Sequence of chain 1.C:
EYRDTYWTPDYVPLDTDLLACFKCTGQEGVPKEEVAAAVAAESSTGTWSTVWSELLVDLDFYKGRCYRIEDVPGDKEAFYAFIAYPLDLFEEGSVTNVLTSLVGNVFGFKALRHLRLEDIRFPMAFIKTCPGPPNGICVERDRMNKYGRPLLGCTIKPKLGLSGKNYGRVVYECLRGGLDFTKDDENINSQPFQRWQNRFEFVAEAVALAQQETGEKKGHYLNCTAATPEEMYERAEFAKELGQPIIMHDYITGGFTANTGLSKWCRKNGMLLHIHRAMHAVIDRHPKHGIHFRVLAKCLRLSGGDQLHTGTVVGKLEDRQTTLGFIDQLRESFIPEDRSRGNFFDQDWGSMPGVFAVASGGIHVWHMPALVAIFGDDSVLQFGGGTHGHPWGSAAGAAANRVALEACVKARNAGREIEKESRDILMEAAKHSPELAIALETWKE

Sequence of chain 1.M:
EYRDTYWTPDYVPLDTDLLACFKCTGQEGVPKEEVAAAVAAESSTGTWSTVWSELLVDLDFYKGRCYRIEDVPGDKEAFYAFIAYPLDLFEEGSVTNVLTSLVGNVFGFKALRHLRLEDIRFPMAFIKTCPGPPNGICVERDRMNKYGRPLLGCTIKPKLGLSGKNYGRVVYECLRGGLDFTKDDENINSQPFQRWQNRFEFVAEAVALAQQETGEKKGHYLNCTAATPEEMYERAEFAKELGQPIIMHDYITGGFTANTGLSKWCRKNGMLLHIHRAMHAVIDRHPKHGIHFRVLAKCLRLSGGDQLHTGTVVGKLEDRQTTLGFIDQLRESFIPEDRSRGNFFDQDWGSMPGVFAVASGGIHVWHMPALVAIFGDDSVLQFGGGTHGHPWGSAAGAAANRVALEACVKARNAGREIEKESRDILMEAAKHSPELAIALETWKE

A protein and the small-molecule ligand that binds it are described below.
Small molecule (SMILES): O=C(O)[C@@](O)(COP(=O)(O)O)[C@H](O)[C@H](O)COP(=O)(O)O

Binding-site contacts:
Ligand atom O1 contacts residue SER59 of chain 1.C at 3.9 Å.
Ligand atom O3 contacts residue GLY373 of chain 1.M at 3.9 Å.
Ligand atom O4P contacts residue LYS167 of chain 1.M at 2.7 Å (salt-bridge).
Ligand atom P2 contacts residue GLY395 of chain 1.M at 2.8 Å.
Ligand atom O3P contacts residue GLY396 of chain 1.M at 3.3 Å (h-bond).
Ligand atom O2P contacts residue GLY400 of chain 1.M at 3.3 Å.
Ligand atom C1 contacts residue GLY397 of chain 1.M at 3.9 Å.
Ligand atom O5 contacts residue GLY372 of chain 1.M at 4.1 Å.
Ligand atom O5 contacts residue GLY373 of chain 1.M at 3.1 Å (h-bond).
Ligand atom C5 contacts residue GLY373 of chain 1.M at 3.4 Å.
Ligand atom O5P contacts residue GLY373 of chain 1.M at 3.8 Å.
Ligand atom O5 contacts residue GLY395 of chain 1.M at 3.5 Å (h-bond).
Ligand atom O3 contacts residue GLY396 of chain 1.M at 2.6 Å (h-bond).
Ligand atom P1 contacts residue GLY396 of chain 1.M at 3.6 Å.
Ligand atom O5P contacts residue GLY372 of chain 1.M at 3.4 Å (h-bond).
Ligand atom O4P contacts residue GLY395 of chain 1.M at 3.1 Å.
Ligand atom O3P contacts residue GLY397 of chain 1.M at 4.0 Å.
Ligand atom P2 contacts residue GLY396 of chain 1.M at 3.9 Å.
Ligand atom C3 contacts residue GLY373 of chain 1.M at 3.5 Å.
Ligand atom O6P contacts residue PHE394 of chain 1.M at 2.5 Å.
Ligand atom O3 contacts residue GLY397 of chain 1.M at 3.6 Å (h-bond).
Ligand atom O3P contacts residue TRP454 of chain 1.M at 2.6 Å (h-bond).
Ligand atom O6P contacts residue LYS167 of chain 1.M at 3.9 Å.
Ligand atom P1 contacts residue TRP454 of chain 1.M at 3.3 Å.
Ligand atom O1P contacts residue TRP454 of chain 1.M at 3.0 Å (h-bond).
Ligand atom O6P contacts residue GLY395 of chain 1.M at 1.3 Å (h-bond).
Ligand atom O2P contacts residue SER59 of chain 1.C at 3.6 Å.
Ligand atom O3 contacts residue GLY395 of chain 1.M at 3.7 Å.
Ligand atom O2P contacts residue THR60 of chain 1.C at 3.6 Å.
Ligand atom O5P contacts residue SER371 of chain 1.M at 3.5 Å (h-bond).
Ligand atom O1P contacts residue THR60 of chain 1.C at 4.0 Å.
Ligand atom P2 contacts residue PHE394 of chain 1.M at 4.0 Å.
Ligand atom O6P contacts residue GLY396 of chain 1.M at 3.1 Å (h-bond).
Ligand atom O5P contacts residue GLY395 of chain 1.M at 3.5 Å (h-bond).
Ligand atom O2 contacts residue SER59 of chain 1.C at 3.4 Å (h-bond).
Ligand atom C3 contacts residue GLY396 of chain 1.M at 4.0 Å.
Ligand atom C1 contacts residue GLY396 of chain 1.M at 3.6 Å.
Ligand atom P2 contacts residue LYS167 of chain 1.M at 3.9 Å.
Ligand atom O5 contacts residue GLY396 of chain 1.M at 3.8 Å.
Ligand atom O2P contacts residue GLY396 of chain 1.M at 2.9 Å (h-bond).